Sequence of chain 1.L:
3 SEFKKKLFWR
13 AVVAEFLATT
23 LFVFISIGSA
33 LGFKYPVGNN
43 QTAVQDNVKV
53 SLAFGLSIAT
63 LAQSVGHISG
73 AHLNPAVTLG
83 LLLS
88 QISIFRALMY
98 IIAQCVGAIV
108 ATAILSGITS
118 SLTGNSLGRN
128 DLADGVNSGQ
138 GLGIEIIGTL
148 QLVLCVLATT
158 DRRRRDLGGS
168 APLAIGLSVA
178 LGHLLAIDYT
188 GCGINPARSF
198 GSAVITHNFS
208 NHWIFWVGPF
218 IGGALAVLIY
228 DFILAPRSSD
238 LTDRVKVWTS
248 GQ

A small-molecule ligand and the protein it binds are described below.
Small molecule (SMILES): CC(C)CCC[C@@H](C)[C@H]1CC[C@H]2[C@@H]3CC=C4C[C@@H](O)CC[C@]4(C)[C@H]3CC[C@]12C

Sequence of chain 1.N:
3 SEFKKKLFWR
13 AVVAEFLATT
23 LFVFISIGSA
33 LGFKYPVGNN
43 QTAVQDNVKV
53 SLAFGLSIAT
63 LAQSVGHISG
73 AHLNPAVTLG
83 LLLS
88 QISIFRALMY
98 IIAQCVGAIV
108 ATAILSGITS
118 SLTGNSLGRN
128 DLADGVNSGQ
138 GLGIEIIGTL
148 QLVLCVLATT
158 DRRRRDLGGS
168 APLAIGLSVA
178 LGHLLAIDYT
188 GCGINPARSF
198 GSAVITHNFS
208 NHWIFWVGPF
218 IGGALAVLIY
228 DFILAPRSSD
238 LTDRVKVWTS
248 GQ

Binding-site contacts:
Ligand atom C11 contacts residue GLY136 of chain 1.N at 4.1 Å.
Ligand atom C1 contacts residue ASN134 of chain 1.N at 3.6 Å.
Ligand atom C1 contacts residue GLN137 of chain 1.N at 3.8 Å.
Ligand atom C24 contacts residue ILE143 of chain 1.N at 4.1 Å (hydrophobic).
Ligand atom C25 contacts residue ILE144 of chain 1.N at 4.4 Å (hydrophobic).
Ligand atom C3 contacts residue SER117 of chain 1.L at 4.2 Å.
Ligand atom C26 contacts residue ILE144 of chain 1.N at 4.2 Å (hydrophobic).
Ligand atom C24 contacts residue ILE144 of chain 1.N at 4.5 Å (hydrophobic).
Ligand atom C21 contacts residue GLY140 of chain 1.N at 3.7 Å.
Ligand atom C16 contacts residue ILE111 of chain 1.L at 4.2 Å (hydrophobic).
Ligand atom C24 contacts residue GLY140 of chain 1.N at 4.1 Å.
Ligand atom C23 contacts residue GLY140 of chain 1.N at 3.7 Å.
Ligand atom C27 contacts residue ILE144 of chain 1.N at 3.8 Å (hydrophobic).
Ligand atom C26 contacts residue ILE143 of chain 1.N at 3.9 Å (hydrophobic).
Ligand atom C11 contacts residue GLN137 of chain 1.N at 4.4 Å.
Ligand atom C5 contacts residue GLY114 of chain 1.L at 4.1 Å.
Ligand atom C12 contacts residue GLY136 of chain 1.N at 3.6 Å.
Ligand atom C2 contacts residue ASN134 of chain 1.N at 3.4 Å.
Ligand atom C2 contacts residue GLN137 of chain 1.N at 4.1 Å.
Ligand atom C3 contacts residue ASN134 of chain 1.N at 4.4 Å.
Ligand atom C26 contacts residue LEU222 of chain 1.N at 4.0 Å (hydrophobic).
Ligand atom C21 contacts residue GLY136 of chain 1.N at 3.7 Å.
Ligand atom C6 contacts residue GLY114 of chain 1.L at 3.5 Å.
Ligand atom C12 contacts residue GLN137 of chain 1.N at 4.1 Å.
Ligand atom C27 contacts residue ILE111 of chain 1.L at 4.0 Å (hydrophobic).
Ligand atom C7 contacts residue GLY114 of chain 1.L at 3.6 Å.
Ligand atom C3 contacts residue GLN137 of chain 1.N at 4.2 Å.